Sequence of chain 1.C:
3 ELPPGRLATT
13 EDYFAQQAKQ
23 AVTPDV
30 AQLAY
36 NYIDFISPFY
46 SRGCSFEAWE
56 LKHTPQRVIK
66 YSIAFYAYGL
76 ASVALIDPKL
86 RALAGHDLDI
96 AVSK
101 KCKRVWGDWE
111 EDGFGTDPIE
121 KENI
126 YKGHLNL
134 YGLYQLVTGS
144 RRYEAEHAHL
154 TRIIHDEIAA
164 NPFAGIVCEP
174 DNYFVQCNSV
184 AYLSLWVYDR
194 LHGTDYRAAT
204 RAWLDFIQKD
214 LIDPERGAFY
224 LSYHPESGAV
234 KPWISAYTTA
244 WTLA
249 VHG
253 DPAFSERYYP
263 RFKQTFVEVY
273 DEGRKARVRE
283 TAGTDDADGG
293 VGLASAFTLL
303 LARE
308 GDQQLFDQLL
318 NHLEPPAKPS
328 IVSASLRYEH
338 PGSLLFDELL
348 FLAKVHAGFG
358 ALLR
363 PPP

The small molecule below binds the protein below.
Small molecule (SMILES): CC(C)=CCC/C(C)=C/CO

Sequence of chain 1.A:
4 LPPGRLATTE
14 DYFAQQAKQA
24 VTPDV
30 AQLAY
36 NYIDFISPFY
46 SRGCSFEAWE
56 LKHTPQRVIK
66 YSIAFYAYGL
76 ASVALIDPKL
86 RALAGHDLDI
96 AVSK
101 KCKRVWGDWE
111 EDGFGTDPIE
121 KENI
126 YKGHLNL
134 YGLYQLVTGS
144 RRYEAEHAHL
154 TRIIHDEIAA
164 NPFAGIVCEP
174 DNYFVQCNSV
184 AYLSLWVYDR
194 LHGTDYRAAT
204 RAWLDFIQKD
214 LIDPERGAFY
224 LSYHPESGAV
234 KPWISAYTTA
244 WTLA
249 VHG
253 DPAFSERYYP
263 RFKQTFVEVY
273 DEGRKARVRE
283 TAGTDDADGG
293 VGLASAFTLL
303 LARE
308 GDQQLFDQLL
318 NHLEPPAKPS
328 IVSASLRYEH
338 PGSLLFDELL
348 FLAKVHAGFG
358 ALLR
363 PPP

Binding-site contacts:
Ligand atom C2 contacts residue PHE40 of chain 1.C at 3.9 Å (hydrophobic).
Ligand atom C7 contacts residue MSE125 of chain 1.A at 4.3 Å.
Ligand atom C5 contacts residue ASP39 of chain 1.C at 4.3 Å.
Ligand atom C4 contacts residue TYR45 of chain 1.C at 4.2 Å (hydrophobic).
Ligand atom C4 contacts residue GLN179 of chain 1.A at 3.7 Å.
Ligand atom C2 contacts residue TYR240 of chain 1.A at 3.7 Å (hydrophobic).
Ligand atom C6 contacts residue TYR66 of chain 1.A at 3.6 Å (hydrophobic).
Ligand atom C5 contacts residue TYR45 of chain 1.C at 4.3 Å (hydrophobic).
Ligand atom C9 contacts residue LEU342 of chain 1.A at 4.0 Å (hydrophobic).
Ligand atom O contacts residue CYS171 of chain 1.A at 4.3 Å.
Ligand atom O contacts residue TRP244 of chain 1.A at 3.6 Å.
Ligand atom C3 contacts residue ASP39 of chain 1.C at 4.3 Å.
Ligand atom C8 contacts residue CYS171 of chain 1.A at 3.7 Å (hydrophobic).
Ligand atom C7 contacts residue CYS171 of chain 1.A at 3.4 Å (hydrophobic).
Ligand atom C contacts residue VAL293 of chain 1.A at 4.2 Å (hydrophobic).
Ligand atom C8 contacts residue PHE177 of chain 1.A at 3.8 Å (hydrophobic).
Ligand atom O contacts residue CYS180 of chain 1.A at 3.6 Å.
Ligand atom C contacts residue LEU295 of chain 1.A at 4.1 Å (hydrophobic).
Ligand atom C8 contacts residue TYR45 of chain 1.C at 3.3 Å (hydrophobic).
Ligand atom C4 contacts residue ASP39 of chain 1.C at 3.4 Å.
Ligand atom C6 contacts residue GLN179 of chain 1.A at 4.0 Å.
Ligand atom O contacts residue HIS129 of chain 1.A at 3.2 Å (h-bond).
Ligand atom C6 contacts residue TRP244 of chain 1.A at 3.6 Å (hydrophobic).
Ligand atom C5 contacts residue TYR66 of chain 1.A at 3.6 Å (hydrophobic).
Ligand atom C4 contacts residue TYR66 of chain 1.A at 4.3 Å (hydrophobic).
Ligand atom C9 contacts residue TYR66 of chain 1.A at 3.8 Å (hydrophobic).
Ligand atom C3 contacts residue TYR66 of chain 1.A at 4.0 Å (hydrophobic).
Ligand atom C8 contacts residue TYR66 of chain 1.A at 3.8 Å (hydrophobic).
Ligand atom C2 contacts residue ASP39 of chain 1.C at 3.6 Å.
Ligand atom C3 contacts residue TYR240 of chain 1.A at 3.7 Å (hydrophobic).
Ligand atom C4 contacts residue TYR240 of chain 1.A at 3.2 Å (hydrophobic).
Ligand atom C3 contacts residue TRP244 of chain 1.A at 4.0 Å (hydrophobic).
Ligand atom C5 contacts residue GLN179 of chain 1.A at 3.9 Å.
Ligand atom C contacts residue PHE40 of chain 1.C at 4.0 Å (hydrophobic).
Ligand atom C8 contacts residue ASP39 of chain 1.C at 4.2 Å.
Ligand atom C7 contacts residue TRP244 of chain 1.A at 4.2 Å (hydrophobic).
Ligand atom C1 contacts residue PHE40 of chain 1.C at 4.0 Å (hydrophobic).
Ligand atom O contacts residue TYR66 of chain 1.A at 3.6 Å.
Ligand atom C7 contacts residue CYS180 of chain 1.A at 3.5 Å (hydrophobic).
Ligand atom C7 contacts residue TYR66 of chain 1.A at 3.8 Å (hydrophobic).